This protein binds this small molecule.
Small molecule (SMILES): CC(=O)N[C@@H]1[C@@H](O)[C@H](O)[C@@H](CO)O[C@H]1O

Binding-site contacts:
Ligand atom C7 contacts residue ASN111 of chain 1.B at 3.5 Å.
Ligand atom C8 contacts residue GLY109 of chain 1.B at 4.1 Å.
Ligand atom C1 contacts residue ARG32 of chain 1.B at 4.0 Å.
Ligand atom C1 contacts residue ASN111 of chain 1.B at 1.4 Å.
Ligand atom C2 contacts residue THR62 of chain 1.B at 3.7 Å.
Ligand atom C4 contacts residue ASN111 of chain 1.B at 4.2 Å.
Ligand atom O6 contacts residue ARG32 of chain 1.B at 3.2 Å (salt-bridge).
Ligand atom C6 contacts residue ARG32 of chain 1.B at 4.2 Å.
Ligand atom C6 contacts residue THR30 of chain 1.B at 4.3 Å.
Ligand atom O5 contacts residue THR62 of chain 1.B at 3.6 Å.
Ligand atom N2 contacts residue GLY109 of chain 1.B at 4.5 Å.
Ligand atom O6 contacts residue THR30 of chain 1.B at 3.4 Å.
Ligand atom C5 contacts residue ARG32 of chain 1.B at 4.2 Å.
Ligand atom O5 contacts residue ARG32 of chain 1.B at 3.4 Å (salt-bridge).
Ligand atom C5 contacts residue ASN111 of chain 1.B at 3.6 Å.
Ligand atom N2 contacts residue ASN111 of chain 1.B at 2.9 Å (h-bond).
Ligand atom C3 contacts residue ASN111 of chain 1.B at 3.8 Å.
Ligand atom O7 contacts residue ASN111 of chain 1.B at 3.7 Å.
Ligand atom O5 contacts residue ASN111 of chain 1.B at 2.3 Å (h-bond).
Ligand atom C2 contacts residue ASN111 of chain 1.B at 2.5 Å.
Ligand atom O6 contacts residue THR29 of chain 1.B at 3.9 Å.
Ligand atom C1 contacts residue THR62 of chain 1.B at 3.6 Å.
Ligand atom N2 contacts residue THR62 of chain 1.B at 4.0 Å.
Ligand atom O7 contacts residue THR62 of chain 1.B at 3.0 Å (h-bond).
Ligand atom C7 contacts residue THR62 of chain 1.B at 3.7 Å.

Sequence of chain 1.B:
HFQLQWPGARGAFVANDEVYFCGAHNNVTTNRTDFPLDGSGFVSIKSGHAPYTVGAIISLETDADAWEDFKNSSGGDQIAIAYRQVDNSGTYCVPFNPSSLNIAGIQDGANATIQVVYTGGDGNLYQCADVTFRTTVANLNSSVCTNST